This small molecule binds to this protein.
Small molecule (SMILES): Nc1ncnc2c1ncn2[C@H]1C[C@H](O)[C@@H](CO[P](=O)(O)N[P](=O)(O)OP(=O)(O)O)O1

Binding-site contacts:
Ligand atom O2A contacts residue HIS109 of chain 2.B at 3.4 Å (h-bond).
Ligand atom O2A contacts residue HIS127 of chain 2.B at 3.0 Å (h-bond).
Ligand atom PA contacts residue MN1 of chain 2.L at 3.1 Å.
Ligand atom O3' contacts residue LEU44 of chain 2.B at 3.5 Å.
Ligand atom O1G contacts residue LYS206 of chain 2.B at 3.0 Å (salt-bridge).
Ligand atom O2G contacts residue ARG260 of chain 2.B at 2.8 Å (salt-bridge).
Ligand atom O1A contacts residue FE1 of chain 2.K at 2.2 Å.
Ligand atom O4' contacts residue ARG58 of chain 2.B at 3.1 Å (salt-bridge).
Ligand atom C2 contacts residue TYR268 of chain 2.B at 3.5 Å (hydrophobic).
Ligand atom O1A contacts residue HIS61 of chain 2.B at 3.2 Å (h-bond).
Ligand atom N1 contacts residue TYR268 of chain 2.B at 2.8 Å (h-bond).
Ligand atom O5' contacts residue HIS109 of chain 2.B at 2.8 Å (h-bond).
Ligand atom C2 contacts residue LEU44 of chain 2.B at 3.3 Å (hydrophobic).
Ligand atom O1A contacts residue ASP101 of chain 2.B at 3.1 Å (salt-bridge).
Ligand atom O1A contacts residue ARG58 of chain 2.B at 3.0 Å (salt-bridge).
Ligand atom C3' contacts residue ASP213 of chain 2.B at 3.4 Å.
Ligand atom O2G contacts residue LYS206 of chain 2.B at 3.6 Å.
Ligand atom O2B contacts residue HIS109 of chain 2.B at 3.4 Å (h-bond).
Ligand atom PG contacts residue MN1 of chain 2.M at 3.4 Å.
Ligand atom O1A contacts residue ASP205 of chain 2.B at 3.2 Å (salt-bridge).
Ligand atom O3' contacts residue ASP213 of chain 2.B at 2.7 Å (salt-bridge).
Ligand atom PA contacts residue FE1 of chain 2.K at 3.3 Å.
Ligand atom O3G contacts residue ARG260 of chain 2.B at 2.8 Å (salt-bridge).
Ligand atom N3A contacts residue ASP205 of chain 2.B at 2.7 Å (salt-bridge).
Ligand atom O1G contacts residue MN1 of chain 2.M at 2.1 Å.
Ligand atom O2A contacts residue ASP101 of chain 2.B at 3.3 Å (salt-bridge).
Ligand atom O4' contacts residue HIS109 of chain 2.B at 3.1 Å.
Ligand atom O2A contacts residue HIS104 of chain 2.B at 3.0 Å (h-bond).
Ligand atom O3' contacts residue GLN43 of chain 2.B at 2.9 Å (h-bond).
Ligand atom C4' contacts residue ARG58 of chain 2.B at 3.4 Å.
Ligand atom C8 contacts residue HIS109 of chain 2.B at 3.1 Å.
Ligand atom N6 contacts residue GLN269 of chain 2.B at 3.5 Å (h-bond).
Ligand atom O1B contacts residue MN1 of chain 2.M at 2.1 Å.
Ligand atom C6 contacts residue TYR268 of chain 2.B at 3.1 Å (hydrophobic).
Ligand atom PB contacts residue MN1 of chain 2.M at 3.4 Å.
Ligand atom O3B contacts residue MN1 of chain 2.M at 3.5 Å.
Ligand atom O2A contacts residue MN1 of chain 2.L at 2.2 Å.
Ligand atom O2G contacts residue TYR209 of chain 2.B at 2.4 Å (h-bond).
Ligand atom N6 contacts residue TYR268 of chain 2.B at 3.1 Å (h-bond).
Ligand atom N9 contacts residue HIS109 of chain 2.B at 3.5 Å.

Sequence of chain 2.B:
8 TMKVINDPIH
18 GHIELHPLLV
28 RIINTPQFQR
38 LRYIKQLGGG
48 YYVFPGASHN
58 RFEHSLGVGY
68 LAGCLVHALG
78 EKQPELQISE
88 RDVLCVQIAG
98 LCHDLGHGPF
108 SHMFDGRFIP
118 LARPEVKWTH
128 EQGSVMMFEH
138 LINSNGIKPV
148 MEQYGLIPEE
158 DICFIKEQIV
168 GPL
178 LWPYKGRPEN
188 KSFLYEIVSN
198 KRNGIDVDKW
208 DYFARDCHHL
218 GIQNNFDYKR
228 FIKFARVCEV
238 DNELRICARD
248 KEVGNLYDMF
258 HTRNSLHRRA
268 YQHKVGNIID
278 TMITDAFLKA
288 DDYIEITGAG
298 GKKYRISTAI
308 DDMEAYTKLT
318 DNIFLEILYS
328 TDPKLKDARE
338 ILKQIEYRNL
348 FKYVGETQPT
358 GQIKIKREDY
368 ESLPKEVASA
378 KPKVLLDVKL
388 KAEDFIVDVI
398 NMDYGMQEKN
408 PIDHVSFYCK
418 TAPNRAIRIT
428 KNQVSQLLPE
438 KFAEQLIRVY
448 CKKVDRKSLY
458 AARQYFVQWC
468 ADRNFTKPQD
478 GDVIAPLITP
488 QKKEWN